Sequence of chain 1.A:
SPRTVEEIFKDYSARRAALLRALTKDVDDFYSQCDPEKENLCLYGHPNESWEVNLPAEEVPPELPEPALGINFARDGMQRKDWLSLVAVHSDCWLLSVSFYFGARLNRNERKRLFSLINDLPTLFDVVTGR

A protein and the small-molecule ligand that binds it are described below.
Small molecule (SMILES): C[C@@H](O)[C@@H](C=O)NC(=O)[C@H](CO)NC(=O)[C@H](CCCN=C(N)N)NC(=O)[C@H](CCCCN)NC(=O)[C@H](CCCN=C(N)N)NC(=O)[C@H](CCCN=C(N)N)NC(=O)[C@H](CCCCN)NC(=O)[C@H](CCCCN)NC(=O)[C@@H](N)CCC(N)=O

Binding-site contacts:
Ligand atom CB contacts residue ASN41 of chain 1.B at 3.4 Å.
Ligand atom OG contacts residue GLU40 of chain 1.B at 3.4 Å (salt-bridge).
Ligand atom NE contacts residue ALA58 of chain 1.A at 2.9 Å (h-bond).
Ligand atom NH2 contacts residue GLU64 of chain 1.A at 3.3 Å (salt-bridge).
Ligand atom N contacts residue GLU59 of chain 1.A at 3.0 Å (salt-bridge).
Ligand atom O contacts residue PRO62 of chain 1.A at 3.5 Å.
Ligand atom O contacts residue GLU60 of chain 1.A at 3.4 Å.
Ligand atom CZ contacts residue ALA58 of chain 1.A at 3.2 Å (hydrophobic).
Ligand atom CA contacts residue GLU59 of chain 1.A at 3.3 Å.
Ligand atom N contacts residue VAL61 of chain 1.A at 3.0 Å (h-bond).
Ligand atom CA contacts residue VAL61 of chain 1.A at 3.2 Å (hydrophobic).
Ligand atom CZ contacts residue PHE74 of chain 1.B at 3.4 Å (hydrophobic).
Ligand atom C contacts residue THR12 of chain 1.C at 3.0 Å.
Ligand atom NH2 contacts residue PRO37 of chain 1.B at 3.0 Å (h-bond).
Ligand atom NH2 contacts residue VAL61 of chain 1.A at 3.5 Å.
Ligand atom O contacts residue ALA75 of chain 1.B at 3.5 Å.
Ligand atom CZ contacts residue PRO37 of chain 1.B at 3.5 Å (hydrophobic).
Ligand atom NH1 contacts residue LEU70 of chain 1.B at 3.5 Å.
Ligand atom CB contacts residue GLU40 of chain 1.B at 3.2 Å.
Ligand atom NE contacts residue PRO62 of chain 1.A at 2.7 Å (h-bond).
Ligand atom NZ contacts residue GLY78 of chain 1.B at 3.0 Å (h-bond).
Ligand atom CD contacts residue PRO62 of chain 1.A at 3.5 Å (hydrophobic).
Ligand atom NH2 contacts residue PRO57 of chain 1.A at 3.4 Å.
Ligand atom O contacts residue VAL61 of chain 1.A at 2.8 Å (h-bond).
Ligand atom NE2 contacts residue ASP77 of chain 1.B at 3.1 Å (salt-bridge).
Ligand atom CG contacts residue PHE74 of chain 1.B at 3.5 Å (hydrophobic).
Ligand atom NH1 contacts residue PRO37 of chain 1.B at 3.1 Å (h-bond).
Ligand atom N contacts residue ASN41 of chain 1.B at 2.9 Å (h-bond).
Ligand atom CA contacts residue THR12 of chain 1.C at 3.4 Å.
Ligand atom CB contacts residue PRO62 of chain 1.A at 3.6 Å (hydrophobic).
Ligand atom CB contacts residue VAL61 of chain 1.A at 3.1 Å (hydrophobic).
Ligand atom O contacts residue GLY78 of chain 1.B at 3.5 Å.
Ligand atom NH2 contacts residue GLU67 of chain 1.A at 3.2 Å (salt-bridge).
Ligand atom OG contacts residue ASN41 of chain 1.B at 2.8 Å (h-bond).
Ligand atom NH1 contacts residue PHE74 of chain 1.B at 3.4 Å.
Ligand atom NH2 contacts residue ALA58 of chain 1.A at 2.7 Å (h-bond).
Ligand atom NZ contacts residue GLU60 of chain 1.A at 3.2 Å (salt-bridge).
Ligand atom CE contacts residue GLY78 of chain 1.B at 3.2 Å.
Ligand atom O contacts residue THR12 of chain 1.C at 3.0 Å.
Ligand atom O contacts residue THR12 of chain 1.C at 3.2 Å (h-bond).

Sequence of chain 1.C:
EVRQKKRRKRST

Sequence of chain 1.B:
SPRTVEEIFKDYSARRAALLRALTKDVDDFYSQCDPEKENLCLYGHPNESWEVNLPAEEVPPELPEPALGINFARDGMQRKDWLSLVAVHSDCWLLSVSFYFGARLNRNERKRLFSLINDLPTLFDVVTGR